Binding-site contacts:
Ligand atom C5' contacts residue ARG242 of chain 1.D at 3.3 Å.
Ligand atom O5' contacts residue GLY290 of chain 1.C at 3.3 Å.
Ligand atom OP2 contacts residue ALA272 of chain 1.B at 2.8 Å (h-bond).
Ligand atom OP1 contacts residue ILE292 of chain 1.C at 3.3 Å (h-bond).
Ligand atom OP1 contacts residue HIS291 of chain 1.B at 3.2 Å (h-bond).
Ligand atom OP1 contacts residue ILE288 of chain 1.B at 3.3 Å.
Ligand atom OP1 contacts residue HIS291 of chain 1.C at 3.0 Å (h-bond).
Ligand atom O3' contacts residue GLN243 of chain 1.D at 3.5 Å.
Ligand atom OP1 contacts residue HIS291 of chain 1.D at 3.1 Å (h-bond).
Ligand atom OP1 contacts residue ILE288 of chain 1.C at 3.5 Å.
Ligand atom O2 contacts residue LEU239 of chain 1.D at 3.3 Å.
Ligand atom OP1 contacts residue GLY289 of chain 1.C at 3.0 Å (h-bond).
Ligand atom OP1 contacts residue GLN243 of chain 1.D at 3.0 Å (h-bond).
Ligand atom OP1 contacts residue GLY289 of chain 1.D at 3.0 Å (h-bond).
Ligand atom O4 contacts residue PRO274 of chain 1.C at 3.4 Å.
Ligand atom OP1 contacts residue ARG242 of chain 1.D at 3.3 Å (salt-bridge).
Ligand atom C5 contacts residue PRO274 of chain 1.C at 3.5 Å (hydrophobic).
Ligand atom OP2 contacts residue ARG230 of chain 1.B at 3.4 Å (salt-bridge).
Ligand atom O2 contacts residue ALA240 of chain 1.D at 3.6 Å.
Ligand atom OP2 contacts residue ARG230 of chain 1.D at 3.3 Å (salt-bridge).
Ligand atom OP2 contacts residue THR271 of chain 1.D at 3.5 Å.
Ligand atom O4 contacts residue PRO274 of chain 1.B at 3.4 Å.
Ligand atom C7 contacts residue ALA272 of chain 1.B at 3.3 Å (hydrophobic).
Ligand atom C7 contacts residue ALA272 of chain 1.C at 3.4 Å (hydrophobic).
Ligand atom OP1 contacts residue GLY290 of chain 1.D at 3.4 Å.
Ligand atom C7 contacts residue ALA272 of chain 1.D at 3.3 Å (hydrophobic).
Ligand atom OP1 contacts residue ARG242 of chain 1.B at 3.3 Å (salt-bridge).
Ligand atom O2 contacts residue LEU239 of chain 1.B at 3.4 Å.
Ligand atom OP2 contacts residue ALA272 of chain 1.C at 3.0 Å (h-bond).
Ligand atom C5' contacts residue ARG242 of chain 1.B at 3.4 Å.
Ligand atom C5' contacts residue ARG242 of chain 1.C at 3.3 Å.
Ligand atom O4' contacts residue LEU239 of chain 1.C at 3.4 Å.
Ligand atom OP2 contacts residue THR271 of chain 1.C at 3.5 Å.
Ligand atom OP1 contacts residue ILE288 of chain 1.D at 3.3 Å.
Ligand atom OP2 contacts residue ILE288 of chain 1.C at 3.3 Å.
Ligand atom OP1 contacts residue ARG242 of chain 1.C at 3.5 Å (salt-bridge).
Ligand atom OP1 contacts residue GLY289 of chain 1.B at 3.1 Å (h-bond).
Ligand atom O5' contacts residue ALA272 of chain 1.C at 3.5 Å.
Ligand atom OP2 contacts residue ARG230 of chain 1.C at 3.3 Å (salt-bridge).
Ligand atom O2 contacts residue LEU239 of chain 1.C at 3.3 Å.

Sequence of chain 1.C:
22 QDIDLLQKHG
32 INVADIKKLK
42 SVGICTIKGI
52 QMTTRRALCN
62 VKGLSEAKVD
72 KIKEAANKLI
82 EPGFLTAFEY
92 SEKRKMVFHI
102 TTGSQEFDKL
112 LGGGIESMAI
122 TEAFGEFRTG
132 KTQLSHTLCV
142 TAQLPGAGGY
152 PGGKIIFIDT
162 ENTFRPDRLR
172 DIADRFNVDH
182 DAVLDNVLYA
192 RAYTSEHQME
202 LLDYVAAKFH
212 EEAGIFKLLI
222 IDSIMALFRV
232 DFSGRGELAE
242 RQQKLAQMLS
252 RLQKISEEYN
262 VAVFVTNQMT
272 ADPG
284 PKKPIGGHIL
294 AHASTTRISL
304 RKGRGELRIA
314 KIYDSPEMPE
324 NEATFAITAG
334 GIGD

A small-molecule ligand and the protein it binds are described below.
Small molecule (SMILES): Cc1cn([C@H]2C[C@H](O[P](=O)(O)OC[C@H]3O[C@@H](n4cc(C)c(=O)[nH]c4=O)C[C@@H]3O[P](=O)(O)OC[C@H]3O[C@@H](n4cc(C)c(=O)[nH]c4=O)C[C@@H]3O[P](=O)(O)OC[C@H]3O[C@@H](n4cc(C)c(=O)[nH]c4=O)C[C@@H]3O)[C@@H](CO[P](=O)(O)O[C@H]3C[C@H](n4cc(C)c(=O)[nH]c4=O)O[C@@H]3CO[P](=O)(O)O[C@H]3C[C@H](n4cc(C)c(=O)[nH]c4=O)O[C@@H]3CO[P](=O)(O)O[C@H]3C[C@H](n4cc(C)c(=O)[nH]c4=O)O[C@@H]3CO[P](=O)(O)O[C@H]3C[C@H](n4cc(C)c(=O)[nH]c4=O)O[C@@H]3CO[P](=O)(O)O[C@H]3C[C@H](n4cc(C)c(=O)[nH]c4=O)O[C@@H]3COP(=O)=O)O2)c(=O)[nH]c1=O

Sequence of chain 1.D:
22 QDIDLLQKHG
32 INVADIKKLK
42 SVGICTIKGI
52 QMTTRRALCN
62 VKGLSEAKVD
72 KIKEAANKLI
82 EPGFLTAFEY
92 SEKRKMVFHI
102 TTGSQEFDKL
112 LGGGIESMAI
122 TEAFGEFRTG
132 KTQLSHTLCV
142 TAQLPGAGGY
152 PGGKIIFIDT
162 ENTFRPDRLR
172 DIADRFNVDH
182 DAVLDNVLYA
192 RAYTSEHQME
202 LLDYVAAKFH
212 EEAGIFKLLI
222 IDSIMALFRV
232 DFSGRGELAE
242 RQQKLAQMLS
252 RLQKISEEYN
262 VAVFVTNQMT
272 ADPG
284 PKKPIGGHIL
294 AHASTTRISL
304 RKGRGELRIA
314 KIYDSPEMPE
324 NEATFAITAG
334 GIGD

Sequence of chain 1.B:
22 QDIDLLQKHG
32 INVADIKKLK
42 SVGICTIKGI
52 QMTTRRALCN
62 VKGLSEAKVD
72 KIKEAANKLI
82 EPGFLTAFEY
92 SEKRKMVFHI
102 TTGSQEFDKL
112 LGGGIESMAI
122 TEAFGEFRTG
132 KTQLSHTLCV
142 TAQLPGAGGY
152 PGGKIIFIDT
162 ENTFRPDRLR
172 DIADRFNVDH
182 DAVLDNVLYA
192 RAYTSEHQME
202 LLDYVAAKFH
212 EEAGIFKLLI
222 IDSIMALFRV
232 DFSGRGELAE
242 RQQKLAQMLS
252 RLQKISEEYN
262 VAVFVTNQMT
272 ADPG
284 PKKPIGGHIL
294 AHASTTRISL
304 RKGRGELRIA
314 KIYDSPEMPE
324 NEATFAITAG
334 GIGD